The small molecule below binds the protein below.
Small molecule (SMILES): CC(=O)N[C@H]1[C@H](O[C@H]2[C@H](O)[C@@H](NC(C)=O)CO[C@@H]2CO)O[C@H](CO)[C@@H](O)[C@@H]1O

Sequence of chain 1.A:
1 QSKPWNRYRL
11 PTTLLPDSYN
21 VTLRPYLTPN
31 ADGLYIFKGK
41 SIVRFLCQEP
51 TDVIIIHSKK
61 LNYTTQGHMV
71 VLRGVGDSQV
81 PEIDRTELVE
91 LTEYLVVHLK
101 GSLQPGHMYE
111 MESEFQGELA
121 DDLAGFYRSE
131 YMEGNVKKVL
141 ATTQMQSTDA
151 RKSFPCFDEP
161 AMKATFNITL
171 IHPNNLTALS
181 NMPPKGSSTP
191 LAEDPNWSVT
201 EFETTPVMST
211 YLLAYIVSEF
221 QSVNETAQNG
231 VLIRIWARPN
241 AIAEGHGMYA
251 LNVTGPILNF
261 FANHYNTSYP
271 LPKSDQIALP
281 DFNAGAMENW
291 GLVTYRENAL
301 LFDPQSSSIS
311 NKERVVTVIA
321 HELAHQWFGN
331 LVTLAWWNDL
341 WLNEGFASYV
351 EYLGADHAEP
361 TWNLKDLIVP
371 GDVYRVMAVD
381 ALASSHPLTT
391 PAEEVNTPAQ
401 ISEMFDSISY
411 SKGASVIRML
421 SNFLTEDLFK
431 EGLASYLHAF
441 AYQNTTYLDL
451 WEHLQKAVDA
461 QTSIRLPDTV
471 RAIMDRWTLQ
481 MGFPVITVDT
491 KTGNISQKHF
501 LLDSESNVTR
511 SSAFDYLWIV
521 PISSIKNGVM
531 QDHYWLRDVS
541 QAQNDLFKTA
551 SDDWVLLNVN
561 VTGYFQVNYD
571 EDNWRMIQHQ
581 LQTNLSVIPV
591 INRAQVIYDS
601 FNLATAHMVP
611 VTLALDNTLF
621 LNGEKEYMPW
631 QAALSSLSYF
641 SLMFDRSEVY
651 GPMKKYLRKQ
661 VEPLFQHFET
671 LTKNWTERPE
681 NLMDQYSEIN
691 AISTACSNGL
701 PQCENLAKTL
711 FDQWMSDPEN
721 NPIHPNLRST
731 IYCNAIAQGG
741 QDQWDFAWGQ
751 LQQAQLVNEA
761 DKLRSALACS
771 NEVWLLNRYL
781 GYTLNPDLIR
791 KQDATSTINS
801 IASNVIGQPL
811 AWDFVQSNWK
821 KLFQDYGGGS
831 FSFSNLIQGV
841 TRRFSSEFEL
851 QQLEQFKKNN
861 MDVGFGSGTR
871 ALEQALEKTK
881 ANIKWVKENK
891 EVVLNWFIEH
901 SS

Binding-site contacts:
Ligand atom C8 contacts residue SER268 of chain 1.A at 4.4 Å.
Ligand atom C4 contacts residue ASN266 of chain 1.A at 4.2 Å.
Ligand atom C2 contacts residue ASN266 of chain 1.A at 2.5 Å.
Ligand atom C5 contacts residue ASN266 of chain 1.A at 3.6 Å.
Ligand atom O7 contacts residue ALA262 of chain 1.A at 4.3 Å.
Ligand atom C1 contacts residue ASN266 of chain 1.A at 1.4 Å.
Ligand atom O5 contacts residue ASN266 of chain 1.A at 2.3 Å (h-bond).
Ligand atom O7 contacts residue ASN266 of chain 1.A at 3.2 Å (h-bond).
Ligand atom C8 contacts residue THR267 of chain 1.A at 4.5 Å.
Ligand atom N2 contacts residue ASN266 of chain 1.A at 3.0 Å (h-bond).
Ligand atom C8 contacts residue ASN266 of chain 1.A at 3.9 Å.
Ligand atom O7 contacts residue THR267 of chain 1.A at 4.2 Å.
Ligand atom C3 contacts residue ASN266 of chain 1.A at 3.8 Å.
Ligand atom C7 contacts residue ASN266 of chain 1.A at 3.3 Å.